Binding-site contacts:
Ligand atom C5 contacts residue ASN1074 of chain 1.A at 3.7 Å.
Ligand atom C8 contacts residue ASN1074 of chain 1.A at 3.8 Å.
Ligand atom C1 contacts residue ASN1074 of chain 1.A at 1.4 Å.
Ligand atom C7 contacts residue ASN1074 of chain 1.A at 3.5 Å.
Ligand atom C2 contacts residue ASN1074 of chain 1.A at 2.5 Å.
Ligand atom C3 contacts residue ASN1074 of chain 1.A at 3.8 Å.
Ligand atom C4 contacts residue ASN1074 of chain 1.A at 4.2 Å.
Ligand atom C8 contacts residue LYS1073 of chain 1.A at 4.4 Å.
Ligand atom O7 contacts residue ASN1074 of chain 1.A at 4.0 Å.
Ligand atom C8 contacts residue GLU1072 of chain 1.A at 4.4 Å.
Ligand atom N2 contacts residue ASN1074 of chain 1.A at 2.7 Å (h-bond).
Ligand atom O5 contacts residue ASN1074 of chain 1.A at 2.4 Å (h-bond).

A small-molecule ligand and the protein it binds are described below.
Small molecule (SMILES): CC(=O)N[C@@H]1[C@@H](O)[C@H](O)[C@@H](CO)O[C@H]1O

Sequence of chain 1.A:
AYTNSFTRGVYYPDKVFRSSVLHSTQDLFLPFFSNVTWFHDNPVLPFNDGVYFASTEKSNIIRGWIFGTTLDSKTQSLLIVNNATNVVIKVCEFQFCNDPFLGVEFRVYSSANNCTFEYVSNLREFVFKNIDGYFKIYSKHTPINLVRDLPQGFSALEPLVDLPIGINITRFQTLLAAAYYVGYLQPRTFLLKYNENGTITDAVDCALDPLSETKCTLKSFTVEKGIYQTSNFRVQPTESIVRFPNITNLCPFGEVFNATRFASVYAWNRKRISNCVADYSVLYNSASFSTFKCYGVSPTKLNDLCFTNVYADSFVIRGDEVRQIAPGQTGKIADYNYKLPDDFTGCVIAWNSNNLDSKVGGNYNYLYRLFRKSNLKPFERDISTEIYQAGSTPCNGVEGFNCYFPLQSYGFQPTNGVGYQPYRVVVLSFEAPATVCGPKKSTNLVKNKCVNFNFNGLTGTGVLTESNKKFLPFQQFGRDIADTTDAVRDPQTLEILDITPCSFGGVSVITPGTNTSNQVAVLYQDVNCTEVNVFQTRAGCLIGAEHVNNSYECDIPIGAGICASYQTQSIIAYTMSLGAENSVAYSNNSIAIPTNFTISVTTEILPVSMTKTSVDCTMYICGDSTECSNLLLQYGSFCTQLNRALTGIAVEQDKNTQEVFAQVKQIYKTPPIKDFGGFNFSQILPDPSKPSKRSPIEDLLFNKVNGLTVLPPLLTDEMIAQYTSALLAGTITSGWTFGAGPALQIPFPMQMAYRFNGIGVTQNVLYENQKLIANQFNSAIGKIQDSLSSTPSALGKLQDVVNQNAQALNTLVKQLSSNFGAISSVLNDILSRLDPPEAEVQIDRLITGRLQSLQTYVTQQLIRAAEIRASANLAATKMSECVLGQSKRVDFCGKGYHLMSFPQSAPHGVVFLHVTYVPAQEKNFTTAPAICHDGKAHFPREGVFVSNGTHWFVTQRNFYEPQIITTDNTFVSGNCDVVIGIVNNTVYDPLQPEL